Sequence of chain 6.A:
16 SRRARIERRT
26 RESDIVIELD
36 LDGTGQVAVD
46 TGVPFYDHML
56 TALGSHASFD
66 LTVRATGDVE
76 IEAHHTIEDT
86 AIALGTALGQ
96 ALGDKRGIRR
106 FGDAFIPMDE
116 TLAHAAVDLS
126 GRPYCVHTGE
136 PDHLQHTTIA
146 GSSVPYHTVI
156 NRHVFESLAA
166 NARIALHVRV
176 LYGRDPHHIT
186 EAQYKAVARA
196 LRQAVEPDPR

Sequence of chain 18.A:
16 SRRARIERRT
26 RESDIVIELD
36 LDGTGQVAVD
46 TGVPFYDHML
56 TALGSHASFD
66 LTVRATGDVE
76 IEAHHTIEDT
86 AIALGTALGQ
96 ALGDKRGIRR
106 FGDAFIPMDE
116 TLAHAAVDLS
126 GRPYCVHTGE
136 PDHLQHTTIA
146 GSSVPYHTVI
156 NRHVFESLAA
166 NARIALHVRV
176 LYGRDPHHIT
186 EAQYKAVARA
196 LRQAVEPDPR

Sequence of chain 21.A:
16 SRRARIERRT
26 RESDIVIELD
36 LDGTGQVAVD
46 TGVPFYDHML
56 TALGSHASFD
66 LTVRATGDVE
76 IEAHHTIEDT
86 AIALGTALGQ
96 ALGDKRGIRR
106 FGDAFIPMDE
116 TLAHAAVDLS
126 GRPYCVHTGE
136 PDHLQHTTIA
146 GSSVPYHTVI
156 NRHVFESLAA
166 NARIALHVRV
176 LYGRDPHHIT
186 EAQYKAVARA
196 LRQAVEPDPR

Binding-site contacts:
Ligand atom C9 contacts residue MN1 of chain 6.B at 3.8 Å.
Ligand atom C9 contacts residue MET113 of chain 21.A at 4.1 Å (hydrophobic).
Ligand atom C4 contacts residue MN1 of chain 21.C at 3.1 Å.
Ligand atom C4 contacts residue MET113 of chain 21.A at 3.5 Å (hydrophobic).
Ligand atom C1 contacts residue MN1 of chain 21.C at 4.2 Å.
Ligand atom C9 contacts residue GLU83 of chain 6.A at 3.6 Å.
Ligand atom N8 contacts residue GLU83 of chain 6.A at 3.5 Å (salt-bridge).
Ligand atom N5 contacts residue HIS182 of chain 21.A at 3.2 Å (h-bond).
Ligand atom N7 contacts residue GLU83 of chain 6.A at 3.1 Å (salt-bridge).
Ligand atom C4 contacts residue HIS80 of chain 6.A at 3.6 Å.
Ligand atom C2 contacts residue HIS80 of chain 6.A at 3.8 Å.
Ligand atom N8 contacts residue MET113 of chain 21.A at 3.5 Å.
Ligand atom N5 contacts residue GLU186 of chain 21.A at 3.3 Å (salt-bridge).
Ligand atom N7 contacts residue MN1 of chain 6.B at 2.4 Å.
Ligand atom N5 contacts residue HIS80 of chain 6.A at 3.0 Å (h-bond).
Ligand atom C6 contacts residue MN1 of chain 6.B at 3.3 Å.
Ligand atom N3 contacts residue MN1 of chain 21.C at 2.3 Å.
Ligand atom C4 contacts residue GLU186 of chain 21.A at 4.0 Å.
Ligand atom C6 contacts residue HIS80 of chain 6.A at 3.8 Å.
Ligand atom N7 contacts residue HIS183 of chain 21.A at 3.4 Å (h-bond).
Ligand atom N5 contacts residue MN1 of chain 21.C at 2.3 Å.
Ligand atom N8 contacts residue MN1 of chain 6.B at 3.4 Å.
Ligand atom N7 contacts residue HIS79 of chain 6.A at 3.1 Å (h-bond).
Ligand atom N3 contacts residue GLU186 of chain 21.A at 3.0 Å (salt-bridge).
Ligand atom C6 contacts residue HIS183 of chain 21.A at 3.8 Å.
Ligand atom C9 contacts residue ARG127 of chain 18.A at 3.4 Å.
Ligand atom N3 contacts residue HIS53 of chain 21.A at 3.3 Å (h-bond).
Ligand atom C6 contacts residue GLU83 of chain 6.A at 4.0 Å.
Ligand atom C1 contacts residue HIS80 of chain 6.A at 3.9 Å.
Ligand atom C6 contacts residue MN1 of chain 21.C at 3.4 Å.
Ligand atom C6 contacts residue HIS182 of chain 21.A at 3.5 Å.
Ligand atom C6 contacts residue MET113 of chain 21.A at 3.6 Å (hydrophobic).
Ligand atom N5 contacts residue MET113 of chain 21.A at 3.6 Å.
Ligand atom C2 contacts residue GLU186 of chain 21.A at 3.8 Å.
Ligand atom C6 contacts residue GLU186 of chain 21.A at 4.1 Å.
Ligand atom N7 contacts residue MET113 of chain 21.A at 3.5 Å.
Ligand atom N3 contacts residue HIS80 of chain 6.A at 3.3 Å (h-bond).
Ligand atom C6 contacts residue HIS79 of chain 6.A at 3.1 Å.
Ligand atom C2 contacts residue MN1 of chain 21.C at 3.3 Å.
Ligand atom C1 contacts residue GLU27 of chain 6.A at 3.6 Å.

A protein and the small-molecule ligand that binds it are described below.
Small molecule (SMILES): C[C@H](N)c1ncnn1C